Binding-site contacts:
Ligand atom C2 contacts residue THR183 of chain 1.A at 4.1 Å.
Ligand atom C7 contacts residue ASN181 of chain 1.A at 3.5 Å.
Ligand atom O6 contacts residue GLU271 of chain 1.A at 2.6 Å (salt-bridge).
Ligand atom C5 contacts residue GLU294 of chain 1.A at 4.4 Å.
Ligand atom C5 contacts residue THR183 of chain 1.A at 3.6 Å.
Ligand atom N2 contacts residue THR183 of chain 1.A at 4.1 Å.
Ligand atom O5 contacts residue THR183 of chain 1.A at 3.8 Å.
Ligand atom O7 contacts residue ASN181 of chain 1.A at 4.0 Å.
Ligand atom C5 contacts residue ASN181 of chain 1.A at 3.6 Å.
Ligand atom C1 contacts residue GLN270 of chain 1.A at 4.1 Å.
Ligand atom C3 contacts residue THR183 of chain 1.A at 4.5 Å.
Ligand atom C6 contacts residue GLN270 of chain 1.A at 4.5 Å.
Ligand atom O6 contacts residue GLN270 of chain 1.A at 3.8 Å.
Ligand atom C3 contacts residue GLU294 of chain 1.A at 3.2 Å.
Ligand atom O7 contacts residue THR183 of chain 1.A at 4.5 Å.
Ligand atom C4 contacts residue ASN181 of chain 1.A at 4.2 Å.
Ligand atom O5 contacts residue ASN181 of chain 1.A at 2.5 Å (h-bond).
Ligand atom O4 contacts residue GLU294 of chain 1.A at 4.4 Å.
Ligand atom C2 contacts residue ASN181 of chain 1.A at 2.3 Å.
Ligand atom C3 contacts residue ASN181 of chain 1.A at 3.7 Å.
Ligand atom C1 contacts residue ASN181 of chain 1.A at 1.4 Å.
Ligand atom O5 contacts residue GLN270 of chain 1.A at 3.6 Å.
Ligand atom C2 contacts residue GLU294 of chain 1.A at 4.0 Å.
Ligand atom C6 contacts residue GLU271 of chain 1.A at 3.3 Å.
Ligand atom O7 contacts residue ASN234 of chain 1.A at 3.8 Å.
Ligand atom N2 contacts residue ASN181 of chain 1.A at 2.7 Å (h-bond).
Ligand atom O3 contacts residue GLU294 of chain 1.A at 3.7 Å.
Ligand atom C1 contacts residue THR183 of chain 1.A at 3.2 Å.
Ligand atom N2 contacts residue GLU294 of chain 1.A at 4.0 Å.
Ligand atom C4 contacts residue GLU294 of chain 1.A at 4.2 Å.
Ligand atom N2 contacts residue GLU271 of chain 1.A at 4.3 Å.
Ligand atom O7 contacts residue TYR292 of chain 1.A at 4.0 Å.

A protein and the small-molecule ligand that binds it are described below.
Small molecule (SMILES): CC(=O)N[C@H]1[C@H](O[C@H]2[C@H](O)[C@@H](NC(C)=O)CO[C@@H]2CO)O[C@H](CO)[C@@H](O)[C@@H]1O

Sequence of chain 1.A:
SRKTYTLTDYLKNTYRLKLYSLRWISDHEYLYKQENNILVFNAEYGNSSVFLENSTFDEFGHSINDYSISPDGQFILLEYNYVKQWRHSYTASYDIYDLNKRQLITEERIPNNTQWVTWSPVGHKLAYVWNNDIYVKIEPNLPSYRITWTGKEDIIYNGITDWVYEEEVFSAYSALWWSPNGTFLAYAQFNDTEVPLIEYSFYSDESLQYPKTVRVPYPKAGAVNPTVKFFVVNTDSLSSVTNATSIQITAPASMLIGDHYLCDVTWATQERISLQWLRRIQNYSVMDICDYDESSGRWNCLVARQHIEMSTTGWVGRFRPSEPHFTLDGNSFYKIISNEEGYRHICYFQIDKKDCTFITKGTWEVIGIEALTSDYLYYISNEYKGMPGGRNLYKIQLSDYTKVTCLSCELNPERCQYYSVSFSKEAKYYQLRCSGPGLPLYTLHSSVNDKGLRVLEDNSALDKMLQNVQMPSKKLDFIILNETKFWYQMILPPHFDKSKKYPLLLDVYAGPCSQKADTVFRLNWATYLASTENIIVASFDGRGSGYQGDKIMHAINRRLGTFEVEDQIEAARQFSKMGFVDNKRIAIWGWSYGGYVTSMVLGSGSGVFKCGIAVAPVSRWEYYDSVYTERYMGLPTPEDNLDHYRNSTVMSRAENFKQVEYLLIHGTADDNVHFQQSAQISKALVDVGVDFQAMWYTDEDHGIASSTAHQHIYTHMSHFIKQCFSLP